The small molecule below binds the protein below.
Small molecule (SMILES): CC(=O)N[C@H]1[C@H](O[C@H]2[C@H](O)[C@@H](NC(C)=O)CO[C@@H]2CO)O[C@H](CO)[C@@H](O[C@@H]2O[C@H](CO)[C@@H](O)[C@H](O)[C@@H]2O)[C@@H]1O

Sequence of chain 1.A:
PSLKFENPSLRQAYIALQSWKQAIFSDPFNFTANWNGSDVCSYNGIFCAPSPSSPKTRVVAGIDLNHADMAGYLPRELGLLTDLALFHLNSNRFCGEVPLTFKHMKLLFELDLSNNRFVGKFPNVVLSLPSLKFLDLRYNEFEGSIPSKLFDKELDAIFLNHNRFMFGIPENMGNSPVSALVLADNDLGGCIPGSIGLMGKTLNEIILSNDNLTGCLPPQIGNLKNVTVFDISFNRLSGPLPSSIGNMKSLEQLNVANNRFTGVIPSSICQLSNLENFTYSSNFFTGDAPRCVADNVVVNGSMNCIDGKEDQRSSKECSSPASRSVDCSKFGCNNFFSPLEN

Binding-site contacts:
Ligand atom C7 contacts residue ASN292 of chain 1.A at 3.4 Å.
Ligand atom C4 contacts residue ASN292 of chain 1.A at 4.2 Å.
Ligand atom O5 contacts residue THR294 of chain 1.A at 3.6 Å (h-bond).
Ligand atom C3 contacts residue ASN292 of chain 1.A at 3.8 Å.
Ligand atom N2 contacts residue VAL316 of chain 1.A at 4.3 Å.
Ligand atom C8 contacts residue ASN270 of chain 1.A at 4.1 Å.
Ligand atom C2 contacts residue ASN292 of chain 1.A at 2.5 Å.
Ligand atom O6 contacts residue ASN270 of chain 1.A at 3.3 Å (h-bond).
Ligand atom O7 contacts residue ASN292 of chain 1.A at 3.4 Å (h-bond).
Ligand atom C8 contacts residue THR294 of chain 1.A at 4.1 Å.
Ligand atom O5 contacts residue ASN292 of chain 1.A at 2.3 Å (h-bond).
Ligand atom C8 contacts residue SER296 of chain 1.A at 4.4 Å.
Ligand atom C8 contacts residue ASN273 of chain 1.A at 3.9 Å.
Ligand atom C1 contacts residue ASN292 of chain 1.A at 1.4 Å.
Ligand atom C6 contacts residue THR294 of chain 1.A at 3.8 Å.
Ligand atom C6 contacts residue ASN270 of chain 1.A at 3.2 Å.
Ligand atom C5 contacts residue ASN292 of chain 1.A at 3.6 Å.
Ligand atom N2 contacts residue ASN292 of chain 1.A at 3.0 Å (h-bond).
Ligand atom O5 contacts residue GLN268 of chain 1.A at 4.4 Å.
Ligand atom C8 contacts residue VAL316 of chain 1.A at 3.9 Å (hydrophobic).
Ligand atom C1 contacts residue THR294 of chain 1.A at 4.0 Å.
Ligand atom C5 contacts residue THR294 of chain 1.A at 3.5 Å.
Ligand atom O6 contacts residue TYR15 of chain 1.I at 4.3 Å.
Ligand atom O3 contacts residue PHE249 of chain 1.A at 4.1 Å.
Ligand atom C8 contacts residue ALA272 of chain 1.A at 3.5 Å (hydrophobic).

Sequence of chain 1.I:
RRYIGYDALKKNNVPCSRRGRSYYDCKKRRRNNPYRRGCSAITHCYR